Binding-site contacts:
Ligand atom C2 contacts residue ASN603 of chain 1.A at 2.5 Å.
Ligand atom C4 contacts residue ASN603 of chain 1.A at 3.5 Å.
Ligand atom O7 contacts residue THR307 of chain 1.A at 3.9 Å.
Ligand atom C3 contacts residue ASN603 of chain 1.A at 3.6 Å.
Ligand atom C7 contacts residue THR307 of chain 1.A at 4.5 Å.
Ligand atom C5 contacts residue ASN603 of chain 1.A at 3.2 Å.
Ligand atom C1 contacts residue ASN603 of chain 1.A at 1.5 Å.
Ligand atom O5 contacts residue ASN603 of chain 1.A at 2.5 Å (h-bond).
Ligand atom C7 contacts residue ASN603 of chain 1.A at 4.4 Å.
Ligand atom C8 contacts residue ASN603 of chain 1.A at 4.4 Å.
Ligand atom C6 contacts residue ASN603 of chain 1.A at 3.3 Å.
Ligand atom O6 contacts residue ASN603 of chain 1.A at 4.5 Å.
Ligand atom N2 contacts residue ASN603 of chain 1.A at 3.6 Å (h-bond).

Sequence of chain 1.A:
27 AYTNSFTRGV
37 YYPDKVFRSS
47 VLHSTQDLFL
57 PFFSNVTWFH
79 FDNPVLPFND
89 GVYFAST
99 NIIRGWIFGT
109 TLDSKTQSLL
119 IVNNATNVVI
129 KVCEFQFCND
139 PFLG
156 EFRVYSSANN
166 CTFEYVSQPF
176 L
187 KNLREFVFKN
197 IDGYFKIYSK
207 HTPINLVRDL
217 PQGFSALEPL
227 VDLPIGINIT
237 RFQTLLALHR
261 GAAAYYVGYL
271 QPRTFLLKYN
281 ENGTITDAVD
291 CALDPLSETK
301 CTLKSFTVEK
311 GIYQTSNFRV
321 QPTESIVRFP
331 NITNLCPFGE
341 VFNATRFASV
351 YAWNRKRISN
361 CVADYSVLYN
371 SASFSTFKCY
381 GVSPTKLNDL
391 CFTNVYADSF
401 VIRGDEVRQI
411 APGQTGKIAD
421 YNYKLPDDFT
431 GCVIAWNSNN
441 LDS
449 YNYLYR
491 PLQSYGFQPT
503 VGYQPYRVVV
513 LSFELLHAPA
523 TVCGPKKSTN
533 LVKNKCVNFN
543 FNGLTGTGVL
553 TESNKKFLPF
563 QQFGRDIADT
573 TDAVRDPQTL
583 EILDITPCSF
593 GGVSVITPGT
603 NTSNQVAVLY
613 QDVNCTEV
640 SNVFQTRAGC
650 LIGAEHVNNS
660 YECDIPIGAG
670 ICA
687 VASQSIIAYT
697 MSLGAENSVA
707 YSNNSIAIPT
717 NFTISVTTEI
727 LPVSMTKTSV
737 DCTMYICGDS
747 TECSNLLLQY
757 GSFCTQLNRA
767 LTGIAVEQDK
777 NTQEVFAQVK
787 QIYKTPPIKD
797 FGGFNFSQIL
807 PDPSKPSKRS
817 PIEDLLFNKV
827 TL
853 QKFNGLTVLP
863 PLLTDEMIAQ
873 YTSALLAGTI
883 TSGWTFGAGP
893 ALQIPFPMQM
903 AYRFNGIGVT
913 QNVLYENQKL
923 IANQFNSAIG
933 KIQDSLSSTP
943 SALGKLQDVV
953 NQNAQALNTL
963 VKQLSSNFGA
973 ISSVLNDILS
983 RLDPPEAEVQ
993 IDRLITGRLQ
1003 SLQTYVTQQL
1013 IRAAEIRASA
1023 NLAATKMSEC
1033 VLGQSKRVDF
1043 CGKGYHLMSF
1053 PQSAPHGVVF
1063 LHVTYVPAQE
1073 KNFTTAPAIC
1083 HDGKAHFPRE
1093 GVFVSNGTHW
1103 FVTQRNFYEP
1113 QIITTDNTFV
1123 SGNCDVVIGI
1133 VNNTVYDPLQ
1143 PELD

The protein below binds the small molecule below.
Small molecule (SMILES): CC(=O)N[C@@H]1[C@@H](O)[C@H](O)[C@@H](CO)O[C@H]1O